Sequence of chain 49.O:
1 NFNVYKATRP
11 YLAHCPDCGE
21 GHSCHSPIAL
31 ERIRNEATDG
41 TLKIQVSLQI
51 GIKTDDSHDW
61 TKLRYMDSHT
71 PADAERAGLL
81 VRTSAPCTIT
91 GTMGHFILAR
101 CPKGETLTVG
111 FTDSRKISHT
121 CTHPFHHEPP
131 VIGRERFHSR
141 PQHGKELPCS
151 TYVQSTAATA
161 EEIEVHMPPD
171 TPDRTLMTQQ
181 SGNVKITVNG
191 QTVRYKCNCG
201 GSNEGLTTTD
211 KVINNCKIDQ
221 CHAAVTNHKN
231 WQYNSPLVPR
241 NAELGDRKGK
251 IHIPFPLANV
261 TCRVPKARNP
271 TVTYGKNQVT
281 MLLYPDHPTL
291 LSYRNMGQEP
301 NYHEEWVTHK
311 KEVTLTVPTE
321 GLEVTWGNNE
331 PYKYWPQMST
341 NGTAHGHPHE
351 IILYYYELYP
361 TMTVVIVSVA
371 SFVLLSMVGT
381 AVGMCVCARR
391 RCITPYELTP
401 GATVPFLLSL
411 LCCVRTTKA

Binding-site contacts:
Ligand atom C8 contacts residue ALA258 of chain 49.O at 3.7 Å (hydrophobic).
Ligand atom C6 contacts residue LYS181 of chain 49.N at 3.4 Å.
Ligand atom C2 contacts residue ASN259 of chain 49.O at 2.4 Å.
Ligand atom C3 contacts residue LYS115 of chain 49.N at 4.3 Å.
Ligand atom C8 contacts residue ASN259 of chain 49.O at 4.2 Å.
Ligand atom O7 contacts residue ASN259 of chain 49.O at 3.2 Å (h-bond).
Ligand atom C4 contacts residue LYS181 of chain 49.N at 3.6 Å.
Ligand atom O3 contacts residue LYS115 of chain 49.N at 3.6 Å (salt-bridge).
Ligand atom O4 contacts residue LYS181 of chain 49.N at 2.7 Å (salt-bridge).
Ligand atom C8 contacts residue LEU257 of chain 49.O at 4.1 Å (hydrophobic).
Ligand atom O5 contacts residue ASN259 of chain 49.O at 2.3 Å (h-bond).
Ligand atom C5 contacts residue ASN259 of chain 49.O at 3.6 Å.
Ligand atom O4 contacts residue PHE118 of chain 49.N at 4.1 Å.
Ligand atom O6 contacts residue LYS181 of chain 49.N at 3.4 Å (salt-bridge).
Ligand atom C3 contacts residue ASN259 of chain 49.O at 3.7 Å.
Ligand atom C1 contacts residue ASN259 of chain 49.O at 1.4 Å.
Ligand atom C7 contacts residue ASN259 of chain 49.O at 3.2 Å.
Ligand atom N2 contacts residue ASN259 of chain 49.O at 2.8 Å (h-bond).
Ligand atom C8 contacts residue THR116 of chain 49.N at 4.3 Å.
Ligand atom N2 contacts residue THR116 of chain 49.N at 4.1 Å.
Ligand atom C5 contacts residue LYS181 of chain 49.N at 3.4 Å.
Ligand atom C4 contacts residue ASN259 of chain 49.O at 4.2 Å.

Sequence of chain 49.N:
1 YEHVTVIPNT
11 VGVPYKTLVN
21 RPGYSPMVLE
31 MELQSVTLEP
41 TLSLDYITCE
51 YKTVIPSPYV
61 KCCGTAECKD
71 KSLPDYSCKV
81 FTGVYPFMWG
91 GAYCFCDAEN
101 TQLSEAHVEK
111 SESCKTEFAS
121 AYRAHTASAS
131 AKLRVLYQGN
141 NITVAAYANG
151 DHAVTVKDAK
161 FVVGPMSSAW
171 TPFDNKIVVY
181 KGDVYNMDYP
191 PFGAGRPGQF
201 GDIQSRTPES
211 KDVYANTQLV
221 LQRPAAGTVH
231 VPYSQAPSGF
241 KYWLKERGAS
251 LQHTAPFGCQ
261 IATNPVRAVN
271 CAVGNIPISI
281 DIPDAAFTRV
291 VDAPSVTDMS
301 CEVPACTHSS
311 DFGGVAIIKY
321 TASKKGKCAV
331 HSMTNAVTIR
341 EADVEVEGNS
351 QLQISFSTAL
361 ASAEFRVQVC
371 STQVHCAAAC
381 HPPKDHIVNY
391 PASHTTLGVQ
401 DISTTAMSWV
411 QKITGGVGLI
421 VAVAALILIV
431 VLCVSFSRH

The protein below binds the small molecule below.
Small molecule (SMILES): CC(=O)N[C@@H]1[C@@H](O)[C@H](O)[C@@H](CO)O[C@H]1O